Binding-site contacts:
Ligand atom OXT contacts residue PHE163 of chain 1.C at 4.4 Å.
Ligand atom C contacts residue PHE163 of chain 1.C at 4.4 Å (hydrophobic).
Ligand atom CB contacts residue PHE163 of chain 1.C at 4.0 Å (hydrophobic).
Ligand atom O contacts residue PHE163 of chain 1.C at 3.7 Å.
Ligand atom OXT contacts residue VAL2 of chain 1.A at 3.7 Å.
Ligand atom C contacts residue VAL2 of chain 1.A at 4.5 Å (hydrophobic).

Sequence of chain 1.C:
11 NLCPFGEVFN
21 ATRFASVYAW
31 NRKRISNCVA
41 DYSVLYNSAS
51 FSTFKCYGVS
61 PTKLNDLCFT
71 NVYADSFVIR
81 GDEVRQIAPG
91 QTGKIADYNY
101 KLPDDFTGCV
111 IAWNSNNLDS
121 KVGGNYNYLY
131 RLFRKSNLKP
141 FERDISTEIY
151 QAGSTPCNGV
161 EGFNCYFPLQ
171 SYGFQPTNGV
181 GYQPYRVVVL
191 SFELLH

This protein binds this small molecule.
Small molecule (SMILES): O=C(O)[C@@H]1CCCN1

Sequence of chain 1.A:
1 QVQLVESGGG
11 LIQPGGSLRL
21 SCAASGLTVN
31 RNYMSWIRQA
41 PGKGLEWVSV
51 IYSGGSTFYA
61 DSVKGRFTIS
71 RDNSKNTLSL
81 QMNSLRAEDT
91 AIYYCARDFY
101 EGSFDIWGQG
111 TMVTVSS